Sequence of chain 1.B:
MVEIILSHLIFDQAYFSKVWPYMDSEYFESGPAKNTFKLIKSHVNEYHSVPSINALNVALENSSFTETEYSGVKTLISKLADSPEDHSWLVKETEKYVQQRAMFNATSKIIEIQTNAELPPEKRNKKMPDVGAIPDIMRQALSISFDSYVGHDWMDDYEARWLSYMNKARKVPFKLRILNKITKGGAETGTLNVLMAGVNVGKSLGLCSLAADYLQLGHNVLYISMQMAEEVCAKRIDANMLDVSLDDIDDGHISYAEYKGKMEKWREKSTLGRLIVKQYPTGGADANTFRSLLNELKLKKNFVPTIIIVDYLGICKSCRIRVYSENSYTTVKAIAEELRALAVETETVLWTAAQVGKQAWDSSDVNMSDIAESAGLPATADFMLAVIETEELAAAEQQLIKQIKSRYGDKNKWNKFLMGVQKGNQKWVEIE

Binding-site contacts:
Ligand atom PG contacts residue ASN200 of chain 1.C at 3.6 Å.
Ligand atom O2G contacts residue ARG407 of chain 1.B at 3.4 Å (salt-bridge).
Ligand atom C6 contacts residue ARG407 of chain 1.B at 3.0 Å.
Ligand atom O1B contacts residue MG1 of chain 1.K at 3.7 Å.
Ligand atom C5' contacts residue GLY202 of chain 1.C at 3.4 Å.
Ligand atom S1G contacts residue ALA379 of chain 1.B at 3.2 Å (h-bond).
Ligand atom O2A contacts residue SER204 of chain 1.C at 3.1 Å (h-bond).
Ligand atom O1B contacts residue LYS203 of chain 1.C at 3.3 Å.
Ligand atom S1G contacts residue GLN355 of chain 1.C at 3.4 Å (h-bond).
Ligand atom O2' contacts residue LYS423 of chain 1.C at 3.4 Å.
Ligand atom O1A contacts residue SER204 of chain 1.C at 3.5 Å.
Ligand atom O2B contacts residue GLY202 of chain 1.C at 2.5 Å (h-bond).
Ligand atom S1G contacts residue VAL199 of chain 1.C at 3.6 Å.
Ligand atom O2G contacts residue LYS405 of chain 1.B at 2.9 Å (salt-bridge).
Ligand atom O3A contacts residue ASN200 of chain 1.C at 3.0 Å (h-bond).
Ligand atom O1A contacts residue ARG236 of chain 1.C at 2.6 Å (salt-bridge).
Ligand atom C2 contacts residue GLY409 of chain 1.B at 3.4 Å.
Ligand atom O3B contacts residue LYS203 of chain 1.C at 2.9 Å (salt-bridge).
Ligand atom O3G contacts residue MG1 of chain 1.K at 2.2 Å.
Ligand atom O2G contacts residue ASN200 of chain 1.C at 3.1 Å (h-bond).
Ligand atom N7 contacts residue ARG407 of chain 1.B at 3.3 Å (salt-bridge).
Ligand atom O2A contacts residue LYS203 of chain 1.C at 3.5 Å (salt-bridge).
Ligand atom N6 contacts residue ARG407 of chain 1.B at 2.6 Å (salt-bridge).
Ligand atom N1 contacts residue TYR408 of chain 1.B at 3.6 Å (h-bond).
Ligand atom O1B contacts residue SER204 of chain 1.C at 2.9 Å (h-bond).
Ligand atom C5 contacts residue ARG407 of chain 1.B at 3.2 Å.
Ligand atom C8 contacts residue ARG236 of chain 1.C at 3.2 Å.
Ligand atom O2A contacts residue LEU205 of chain 1.C at 2.9 Å (h-bond).
Ligand atom C5' contacts residue ASN200 of chain 1.C at 3.3 Å.
Ligand atom PA contacts residue ASN200 of chain 1.C at 3.5 Å.
Ligand atom O3' contacts residue ASN200 of chain 1.C at 2.7 Å (h-bond).
Ligand atom N7 contacts residue ARG236 of chain 1.C at 2.7 Å (salt-bridge).
Ligand atom S1G contacts residue ASN200 of chain 1.C at 3.4 Å (h-bond).
Ligand atom PB contacts residue LYS203 of chain 1.C at 3.2 Å.
Ligand atom O2B contacts residue VAL201 of chain 1.C at 3.2 Å (h-bond).
Ligand atom C3' contacts residue ASN200 of chain 1.C at 3.3 Å.
Ligand atom O2B contacts residue LYS203 of chain 1.C at 2.4 Å (salt-bridge).
Ligand atom O2A contacts residue GLY202 of chain 1.C at 3.2 Å.
Ligand atom O5' contacts residue ASN200 of chain 1.C at 2.8 Å (h-bond).
Ligand atom O3B contacts residue ASN200 of chain 1.C at 3.0 Å (h-bond).

Sequence of chain 1.C:
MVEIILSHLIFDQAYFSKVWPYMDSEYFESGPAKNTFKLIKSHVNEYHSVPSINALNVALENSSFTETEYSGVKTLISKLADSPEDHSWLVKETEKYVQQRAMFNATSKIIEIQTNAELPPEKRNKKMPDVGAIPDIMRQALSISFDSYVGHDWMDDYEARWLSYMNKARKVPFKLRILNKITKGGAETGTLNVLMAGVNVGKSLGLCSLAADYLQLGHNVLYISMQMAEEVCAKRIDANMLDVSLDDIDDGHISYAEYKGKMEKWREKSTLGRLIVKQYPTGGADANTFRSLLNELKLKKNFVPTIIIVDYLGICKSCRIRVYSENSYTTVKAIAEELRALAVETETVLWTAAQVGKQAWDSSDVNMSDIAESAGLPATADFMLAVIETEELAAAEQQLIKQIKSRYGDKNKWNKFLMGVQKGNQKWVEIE

This protein binds this small molecule.
Small molecule (SMILES): Nc1ncnc2c1ncn2[C@@H]1O[C@H](COP(=O)(O)OP(=O)(O)OP(O)(O)=S)[C@@H](O)[C@H]1O